The protein below binds the small molecule below.
Small molecule (SMILES): CC(=O)N[C@H]1[C@H](O[C@H]2[C@H](O)[C@@H](NC(C)=O)CO[C@@H]2CO)O[C@H](CO)[C@@H](O)[C@@H]1O

Binding-site contacts:
Ligand atom C2 contacts residue ASN1098 of chain 1.C at 2.4 Å.
Ligand atom C5 contacts residue PHE1103 of chain 1.C at 3.8 Å (hydrophobic).
Ligand atom C6 contacts residue HIS1101 of chain 1.C at 3.9 Å.
Ligand atom C4 contacts residue HIS1101 of chain 1.C at 3.9 Å.
Ligand atom O7 contacts residue HIS1101 of chain 1.C at 3.1 Å.
Ligand atom C8 contacts residue THR1100 of chain 1.C at 3.7 Å.
Ligand atom O5 contacts residue PHE1103 of chain 1.C at 3.5 Å.
Ligand atom C7 contacts residue HIS1101 of chain 1.C at 3.6 Å.
Ligand atom N2 contacts residue THR1100 of chain 1.C at 3.2 Å (h-bond).
Ligand atom C3 contacts residue ASN1098 of chain 1.C at 3.8 Å.
Ligand atom C8 contacts residue ASN1098 of chain 1.C at 3.6 Å.
Ligand atom C1 contacts residue HIS1101 of chain 1.C at 4.5 Å.
Ligand atom C4 contacts residue ASN1098 of chain 1.C at 4.2 Å.
Ligand atom C3 contacts residue HIS1101 of chain 1.C at 4.3 Å.
Ligand atom C8 contacts residue HIS1101 of chain 1.C at 4.1 Å.
Ligand atom N2 contacts residue ASN1098 of chain 1.C at 2.9 Å (h-bond).
Ligand atom C7 contacts residue ASN1098 of chain 1.C at 3.1 Å.
Ligand atom C3 contacts residue THR1100 of chain 1.C at 3.7 Å.
Ligand atom C5 contacts residue HIS1101 of chain 1.C at 3.3 Å.
Ligand atom C6 contacts residue PHE1103 of chain 1.C at 3.5 Å (hydrophobic).
Ligand atom C7 contacts residue THR1100 of chain 1.C at 4.3 Å.
Ligand atom C1 contacts residue ASN1098 of chain 1.C at 1.4 Å.
Ligand atom O6 contacts residue PHE1103 of chain 1.C at 3.6 Å.
Ligand atom O5 contacts residue ASN1098 of chain 1.C at 2.4 Å (h-bond).
Ligand atom C5 contacts residue ASN1098 of chain 1.C at 3.7 Å.
Ligand atom N2 contacts residue HIS1101 of chain 1.C at 4.2 Å.
Ligand atom C1 contacts residue PHE1103 of chain 1.C at 4.3 Å (hydrophobic).
Ligand atom O5 contacts residue HIS1101 of chain 1.C at 4.3 Å.
Ligand atom O4 contacts residue HIS1101 of chain 1.C at 3.4 Å.
Ligand atom C2 contacts residue THR1100 of chain 1.C at 3.7 Å.
Ligand atom C1 contacts residue THR1100 of chain 1.C at 3.7 Å.
Ligand atom O7 contacts residue ASN1098 of chain 1.C at 3.0 Å (h-bond).

Sequence of chain 1.C:
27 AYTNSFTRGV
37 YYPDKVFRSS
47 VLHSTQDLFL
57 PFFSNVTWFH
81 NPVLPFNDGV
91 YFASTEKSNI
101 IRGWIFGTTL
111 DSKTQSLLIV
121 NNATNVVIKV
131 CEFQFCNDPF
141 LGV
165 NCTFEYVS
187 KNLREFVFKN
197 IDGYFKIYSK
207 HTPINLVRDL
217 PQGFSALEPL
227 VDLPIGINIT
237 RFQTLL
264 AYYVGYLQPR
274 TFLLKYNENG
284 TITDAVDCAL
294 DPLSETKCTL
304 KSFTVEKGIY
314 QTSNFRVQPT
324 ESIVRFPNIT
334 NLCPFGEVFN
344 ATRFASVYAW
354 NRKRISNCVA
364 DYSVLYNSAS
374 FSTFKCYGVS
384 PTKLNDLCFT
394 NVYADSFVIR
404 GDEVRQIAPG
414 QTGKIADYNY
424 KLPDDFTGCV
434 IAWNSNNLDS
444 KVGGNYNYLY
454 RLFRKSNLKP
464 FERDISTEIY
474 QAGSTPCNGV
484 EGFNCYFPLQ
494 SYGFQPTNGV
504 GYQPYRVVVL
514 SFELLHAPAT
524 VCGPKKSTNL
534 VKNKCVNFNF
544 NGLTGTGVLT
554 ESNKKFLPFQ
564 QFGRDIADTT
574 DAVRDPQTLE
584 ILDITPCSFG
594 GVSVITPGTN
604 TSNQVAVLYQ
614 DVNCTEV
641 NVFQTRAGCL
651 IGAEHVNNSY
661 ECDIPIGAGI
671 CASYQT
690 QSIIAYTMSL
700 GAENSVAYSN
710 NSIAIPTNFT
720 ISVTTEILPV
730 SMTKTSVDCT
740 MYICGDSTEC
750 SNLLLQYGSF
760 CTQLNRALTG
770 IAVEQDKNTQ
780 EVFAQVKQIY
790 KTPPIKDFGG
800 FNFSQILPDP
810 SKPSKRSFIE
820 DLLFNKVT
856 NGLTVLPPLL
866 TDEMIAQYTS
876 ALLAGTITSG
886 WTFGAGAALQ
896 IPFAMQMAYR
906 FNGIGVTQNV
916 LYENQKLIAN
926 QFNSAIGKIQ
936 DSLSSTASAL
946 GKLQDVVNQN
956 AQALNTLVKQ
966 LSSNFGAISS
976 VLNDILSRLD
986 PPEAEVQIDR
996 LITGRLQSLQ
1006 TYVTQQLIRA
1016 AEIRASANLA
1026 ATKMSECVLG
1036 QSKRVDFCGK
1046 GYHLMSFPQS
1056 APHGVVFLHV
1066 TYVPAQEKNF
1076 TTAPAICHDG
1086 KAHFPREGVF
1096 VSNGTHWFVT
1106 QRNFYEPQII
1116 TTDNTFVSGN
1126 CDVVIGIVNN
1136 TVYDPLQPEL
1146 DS